Binding-site contacts:
Ligand atom C6 contacts residue ARG33 of chain 5.B at 3.7 Å.
Ligand atom O7 contacts residue PRO31 of chain 5.B at 3.0 Å (h-bond).
Ligand atom C7 contacts residue PRO31 of chain 5.B at 3.2 Å (hydrophobic).
Ligand atom C2 contacts residue PRO31 of chain 5.B at 4.0 Å (hydrophobic).
Ligand atom C5 contacts residue ASN70 of chain 5.B at 3.7 Å.
Ligand atom C4 contacts residue ASN70 of chain 5.B at 4.2 Å.
Ligand atom C7 contacts residue ASN70 of chain 5.B at 3.4 Å.
Ligand atom O5 contacts residue ARG33 of chain 5.B at 4.3 Å.
Ligand atom N2 contacts residue ASN70 of chain 5.B at 2.9 Å (h-bond).
Ligand atom N2 contacts residue ASN32 of chain 5.B at 4.2 Å.
Ligand atom C1 contacts residue ASN70 of chain 5.B at 1.4 Å.
Ligand atom O7 contacts residue SER71 of chain 5.B at 4.4 Å.
Ligand atom C2 contacts residue ASN70 of chain 5.B at 2.5 Å.
Ligand atom O6 contacts residue ARG33 of chain 5.B at 3.0 Å (salt-bridge).
Ligand atom O5 contacts residue ASN70 of chain 5.B at 2.4 Å (h-bond).
Ligand atom C1 contacts residue ARG33 of chain 5.B at 4.1 Å.
Ligand atom C8 contacts residue ASN70 of chain 5.B at 3.9 Å.
Ligand atom O3 contacts residue PRO31 of chain 5.B at 4.2 Å.
Ligand atom N2 contacts residue PRO31 of chain 5.B at 2.8 Å (h-bond).
Ligand atom C5 contacts residue ARG33 of chain 5.B at 3.9 Å.
Ligand atom C3 contacts residue ASN70 of chain 5.B at 3.8 Å.
Ligand atom O7 contacts residue ASN70 of chain 5.B at 3.5 Å (h-bond).
Ligand atom C3 contacts residue PRO31 of chain 5.B at 4.1 Å (hydrophobic).

Sequence of chain 5.B:
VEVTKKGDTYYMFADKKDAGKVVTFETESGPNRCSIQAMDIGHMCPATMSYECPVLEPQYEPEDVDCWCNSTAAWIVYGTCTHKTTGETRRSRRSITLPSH

The small molecule below binds the protein below.
Small molecule (SMILES): CC(=O)N[C@@H]1[C@@H](O)[C@H](O)[C@@H](CO)O[C@H]1O